The small molecule below binds the protein below.
Small molecule (SMILES): O=C(O)CCCCN(CCc1ccccc1OCc1ccc(CCc2ccccc2)cc1)Cc1ccc(C(=O)O)cc1

Binding-site contacts:
Ligand atom CAK contacts residue LEU115 of chain 2.B at 3.7 Å (hydrophobic).
Ligand atom CAG contacts residue TYR2 of chain 2.B at 3.8 Å (hydrophobic).
Ligand atom CBG contacts residue SER136 of chain 2.B at 3.2 Å.
Ligand atom CBA contacts residue HIS105 of chain 2.B at 3.3 Å.
Ligand atom OAD contacts residue TYR2 of chain 2.B at 3.0 Å (h-bond).
Ligand atom CAW contacts residue MET144 of chain 2.B at 3.2 Å (hydrophobic).
Ligand atom CBB contacts residue MET144 of chain 2.B at 3.4 Å (hydrophobic).
Ligand atom CAF contacts residue TYR83 of chain 2.B at 3.6 Å (hydrophobic).
Ligand atom CAL contacts residue LEU101 of chain 2.B at 3.5 Å (hydrophobic).
Ligand atom CAR contacts residue VAL5 of chain 2.B at 3.7 Å (hydrophobic).
Ligand atom CAL contacts residue LEU148 of chain 2.B at 3.6 Å (hydrophobic).
Ligand atom OAC contacts residue SER136 of chain 2.B at 2.5 Å (h-bond).
Ligand atom OAC contacts residue TYR134 of chain 2.B at 3.5 Å (h-bond).
Ligand atom CAF contacts residue GLY39 of chain 2.B at 3.6 Å.
Ligand atom CAE contacts residue PHE112 of chain 2.B at 3.2 Å (hydrophobic).
Ligand atom OAA contacts residue SER136 of chain 2.B at 3.5 Å (h-bond).
Ligand atom CAH contacts residue LEU101 of chain 2.B at 3.4 Å (hydrophobic).
Ligand atom CBH contacts residue ARG138 of chain 2.B at 3.4 Å.
Ligand atom CAX contacts residue LEU141 of chain 2.B at 3.7 Å (hydrophobic).
Ligand atom OAC contacts residue PRO118 of chain 2.B at 3.0 Å.
Ligand atom CAY contacts residue LEU4 of chain 2.B at 3.6 Å (hydrophobic).
Ligand atom CAG contacts residue PHE112 of chain 2.B at 3.6 Å (hydrophobic).
Ligand atom CAZ contacts residue VAL108 of chain 2.B at 3.7 Å (hydrophobic).
Ligand atom CAX contacts residue TYR134 of chain 2.B at 3.2 Å (hydrophobic).
Ligand atom CAK contacts residue VAL108 of chain 2.B at 3.7 Å (hydrophobic).
Ligand atom CBK contacts residue TRP74 of chain 2.B at 3.7 Å (hydrophobic).
Ligand atom OBF contacts residue TRP74 of chain 2.B at 3.0 Å (h-bond).
Ligand atom CBG contacts residue TYR134 of chain 2.B at 3.7 Å (hydrophobic).
Ligand atom CAJ contacts residue LEU4 of chain 2.B at 3.5 Å (hydrophobic).
Ligand atom CAE contacts residue TYR2 of chain 2.B at 3.6 Å (hydrophobic).
Ligand atom CAV contacts residue MET144 of chain 2.B at 3.6 Å (hydrophobic).
Ligand atom OAB contacts residue ARG116 of chain 2.B at 2.8 Å (salt-bridge).
Ligand atom CAN contacts residue THR78 of chain 2.B at 3.7 Å.
Ligand atom OAA contacts residue ARG138 of chain 2.B at 2.7 Å (salt-bridge).
Ligand atom CAI contacts residue PHE97 of chain 2.B at 3.6 Å (hydrophobic).
Ligand atom CAJ contacts residue TYR83 of chain 2.B at 3.4 Å (hydrophobic).
Ligand atom OAD contacts residue MET1 of chain 2.B at 3.3 Å.
Ligand atom CAQ contacts residue HIS105 of chain 2.B at 3.5 Å.
Ligand atom OAB contacts residue ARG138 of chain 2.B at 3.0 Å (salt-bridge).
Ligand atom OAD contacts residue ARG138 of chain 2.B at 3.6 Å.

Sequence of chain 2.B:
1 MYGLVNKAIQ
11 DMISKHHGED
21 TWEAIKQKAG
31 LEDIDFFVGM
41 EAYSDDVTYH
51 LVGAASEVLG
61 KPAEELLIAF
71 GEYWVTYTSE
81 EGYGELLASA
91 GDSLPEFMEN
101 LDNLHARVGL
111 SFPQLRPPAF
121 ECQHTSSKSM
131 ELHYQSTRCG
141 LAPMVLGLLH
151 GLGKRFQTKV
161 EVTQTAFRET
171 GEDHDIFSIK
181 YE